Binding-site contacts:
Ligand atom O2G contacts residue ASP160 of chain 1.A at 2.5 Å (salt-bridge).
Ligand atom O3G contacts residue ASP160 of chain 1.A at 3.1 Å (salt-bridge).
Ligand atom N6 contacts residue GLN96 of chain 1.A at 2.8 Å (h-bond).
Ligand atom C5 contacts residue ALA48 of chain 1.A at 3.9 Å (hydrophobic).
Ligand atom O3' contacts residue CYS102 of chain 1.A at 3.5 Å.
Ligand atom N6 contacts residue ALA48 of chain 1.A at 3.4 Å.
Ligand atom N3 contacts residue LEU23 of chain 1.A at 3.6 Å.
Ligand atom O4' contacts residue SER24 of chain 1.A at 3.4 Å.
Ligand atom C2 contacts residue LEU97 of chain 1.A at 3.7 Å (hydrophobic).
Ligand atom C8 contacts residue VAL31 of chain 1.A at 3.9 Å (hydrophobic).
Ligand atom O1A contacts residue ASP160 of chain 1.A at 3.8 Å.
Ligand atom O2A contacts residue LYS50 of chain 1.A at 3.2 Å (salt-bridge).
Ligand atom N6 contacts residue THR95 of chain 1.A at 3.2 Å (h-bond).
Ligand atom O2A contacts residue VAL31 of chain 1.A at 4.0 Å.
Ligand atom N7 contacts residue LEU149 of chain 1.A at 3.8 Å.
Ligand atom N6 contacts residue LEU149 of chain 1.A at 3.7 Å.
Ligand atom C2 contacts residue MET98 of chain 1.A at 3.2 Å (hydrophobic).
Ligand atom O1G contacts residue ASP160 of chain 1.A at 2.2 Å (salt-bridge).
Ligand atom O1G contacts residue MG1 of chain 1.B at 2.8 Å.
Ligand atom C2 contacts residue LEU23 of chain 1.A at 3.9 Å (hydrophobic).
Ligand atom C4' contacts residue SER24 of chain 1.A at 3.7 Å.
Ligand atom N1 contacts residue LEU97 of chain 1.A at 3.7 Å.
Ligand atom N1 contacts residue ALA48 of chain 1.A at 3.7 Å.
Ligand atom C5' contacts residue SER24 of chain 1.A at 3.7 Å.
Ligand atom C6 contacts residue LEU149 of chain 1.A at 3.7 Å (hydrophobic).
Ligand atom O3G contacts residue ASN147 of chain 1.A at 3.8 Å.
Ligand atom O1G contacts residue LYS50 of chain 1.A at 3.8 Å.
Ligand atom N9 contacts residue VAL31 of chain 1.A at 4.0 Å.
Ligand atom C5 contacts residue LEU149 of chain 1.A at 3.7 Å (hydrophobic).
Ligand atom C6 contacts residue ALA48 of chain 1.A at 3.4 Å (hydrophobic).
Ligand atom PG contacts residue ASP160 of chain 1.A at 2.5 Å.
Ligand atom O4' contacts residue VAL31 of chain 1.A at 3.9 Å.
Ligand atom C6 contacts residue GLN96 of chain 1.A at 3.8 Å.
Ligand atom N3B contacts residue MG1 of chain 1.B at 3.1 Å.
Ligand atom N6 contacts residue MET98 of chain 1.A at 3.8 Å.
Ligand atom PG contacts residue MG1 of chain 1.B at 3.2 Å.
Ligand atom N1 contacts residue GLN96 of chain 1.A at 3.9 Å.
Ligand atom N1 contacts residue MET98 of chain 1.A at 2.7 Å (h-bond).
Ligand atom C6 contacts residue MET98 of chain 1.A at 3.7 Å (hydrophobic).
Ligand atom O2G contacts residue MG1 of chain 1.B at 3.1 Å.

A protein and the small-molecule ligand that binds it are described below.
Small molecule (SMILES): Nc1ncnc2c1ncn2[C@@H]1O[C@H](CO[P](=O)(O)O[P](=O)(O)NP(=O)(O)O)[C@@H](O)[C@H]1O

Sequence of chain 1.A:
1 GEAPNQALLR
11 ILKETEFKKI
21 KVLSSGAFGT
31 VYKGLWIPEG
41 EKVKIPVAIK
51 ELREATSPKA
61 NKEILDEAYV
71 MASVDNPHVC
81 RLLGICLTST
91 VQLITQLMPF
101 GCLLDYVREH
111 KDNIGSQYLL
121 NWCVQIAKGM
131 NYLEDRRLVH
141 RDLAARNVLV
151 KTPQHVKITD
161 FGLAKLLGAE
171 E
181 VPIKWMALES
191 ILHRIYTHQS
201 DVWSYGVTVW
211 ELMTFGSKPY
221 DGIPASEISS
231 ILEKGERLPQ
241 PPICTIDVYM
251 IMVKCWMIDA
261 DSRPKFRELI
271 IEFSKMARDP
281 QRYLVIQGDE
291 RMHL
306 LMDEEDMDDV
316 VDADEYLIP